Sequence of chain 1.B:
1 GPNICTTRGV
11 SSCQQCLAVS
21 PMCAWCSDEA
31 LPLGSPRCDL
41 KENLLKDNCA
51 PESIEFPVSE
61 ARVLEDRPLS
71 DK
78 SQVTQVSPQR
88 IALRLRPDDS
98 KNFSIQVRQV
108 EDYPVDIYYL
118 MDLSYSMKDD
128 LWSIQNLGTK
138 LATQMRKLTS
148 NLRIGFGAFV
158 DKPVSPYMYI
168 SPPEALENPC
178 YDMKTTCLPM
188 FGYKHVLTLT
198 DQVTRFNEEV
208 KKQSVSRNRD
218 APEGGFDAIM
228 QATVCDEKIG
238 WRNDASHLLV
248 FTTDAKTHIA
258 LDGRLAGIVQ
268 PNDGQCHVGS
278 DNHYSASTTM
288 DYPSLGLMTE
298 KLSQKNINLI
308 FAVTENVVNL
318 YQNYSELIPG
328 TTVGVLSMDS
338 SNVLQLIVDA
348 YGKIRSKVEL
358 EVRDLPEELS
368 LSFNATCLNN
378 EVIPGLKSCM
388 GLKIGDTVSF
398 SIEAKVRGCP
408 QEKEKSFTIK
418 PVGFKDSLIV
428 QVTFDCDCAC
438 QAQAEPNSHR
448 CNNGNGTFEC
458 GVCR

This small molecule binds to this protein.
Small molecule (SMILES): CC(=O)N[C@H]1[C@H](O[C@H]2[C@H](O)[C@@H](NC(C)=O)CO[C@@H]2CO)O[C@H](CO)[C@@H](O[C@@H]2O[C@H](CO[C@H]3O[C@H](CO)[C@@H](O)[C@H](O)[C@@H]3O)[C@@H](O)[C@H](O[C@H]3O[C@H](CO)[C@@H](O)[C@H](O)[C@@H]3O)[C@@H]2O)[C@@H]1O

Binding-site contacts:
Ligand atom C8 contacts residue LEU317 of chain 1.B at 3.4 Å (hydrophobic).
Ligand atom C4 contacts residue ASN320 of chain 1.B at 4.2 Å.
Ligand atom O5 contacts residue ASN320 of chain 1.B at 2.3 Å (h-bond).
Ligand atom C6 contacts residue ARG281 of chain 1.A at 3.5 Å.
Ligand atom C7 contacts residue ASN316 of chain 1.B at 4.0 Å.
Ligand atom C2 contacts residue ASN320 of chain 1.B at 2.6 Å.
Ligand atom C1 contacts residue ASN316 of chain 1.B at 4.2 Å.
Ligand atom C6 contacts residue ARG281 of chain 1.A at 3.7 Å.
Ligand atom C8 contacts residue TRP262 of chain 1.A at 4.1 Å (hydrophobic).
Ligand atom O7 contacts residue TRP262 of chain 1.A at 4.0 Å.
Ligand atom O7 contacts residue ASN320 of chain 1.B at 3.1 Å (h-bond).
Ligand atom C8 contacts residue ASN316 of chain 1.B at 3.8 Å.
Ligand atom C7 contacts residue TRP262 of chain 1.A at 4.5 Å (hydrophobic).
Ligand atom C7 contacts residue LEU317 of chain 1.B at 4.1 Å (hydrophobic).
Ligand atom C3 contacts residue ASN320 of chain 1.B at 3.9 Å.
Ligand atom O6 contacts residue ARG281 of chain 1.A at 3.1 Å (salt-bridge).
Ligand atom C7 contacts residue ASN320 of chain 1.B at 3.3 Å.
Ligand atom C5 contacts residue ASN320 of chain 1.B at 3.6 Å.
Ligand atom C1 contacts residue ASN320 of chain 1.B at 1.4 Å.
Ligand atom N2 contacts residue ASN316 of chain 1.B at 4.1 Å.
Ligand atom O6 contacts residue ARG281 of chain 1.A at 2.9 Å (salt-bridge).
Ligand atom O7 contacts residue LEU317 of chain 1.B at 4.2 Å.
Ligand atom O7 contacts residue ASN316 of chain 1.B at 4.4 Å.
Ligand atom N2 contacts residue ASN320 of chain 1.B at 3.1 Å (h-bond).
Ligand atom O7 contacts residue MET285 of chain 1.A at 3.9 Å.

Sequence of chain 1.A:
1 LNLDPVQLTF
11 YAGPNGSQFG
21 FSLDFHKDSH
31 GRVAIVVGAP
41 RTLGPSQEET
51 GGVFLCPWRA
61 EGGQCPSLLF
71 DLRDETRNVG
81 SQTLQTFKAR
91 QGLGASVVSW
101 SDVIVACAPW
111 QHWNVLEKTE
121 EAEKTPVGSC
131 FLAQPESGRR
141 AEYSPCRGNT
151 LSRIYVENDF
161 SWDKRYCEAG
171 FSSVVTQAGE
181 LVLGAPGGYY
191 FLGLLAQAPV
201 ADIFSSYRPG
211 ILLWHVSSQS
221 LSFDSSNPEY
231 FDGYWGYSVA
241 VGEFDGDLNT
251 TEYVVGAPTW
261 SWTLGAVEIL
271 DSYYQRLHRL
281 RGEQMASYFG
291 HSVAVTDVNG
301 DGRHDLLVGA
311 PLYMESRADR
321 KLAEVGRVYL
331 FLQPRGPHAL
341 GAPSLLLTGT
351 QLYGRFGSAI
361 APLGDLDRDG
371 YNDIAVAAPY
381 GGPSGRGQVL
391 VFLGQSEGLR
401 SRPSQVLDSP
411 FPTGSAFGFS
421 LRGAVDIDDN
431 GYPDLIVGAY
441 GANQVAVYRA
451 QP